A small-molecule ligand and the protein it binds are described below.
Small molecule (SMILES): COc1cc(-c2cncc(-c3ccc(C4CCN(C)CC4)cc3)c2C)cc(OC)c1OC

Sequence of chain 1.B:
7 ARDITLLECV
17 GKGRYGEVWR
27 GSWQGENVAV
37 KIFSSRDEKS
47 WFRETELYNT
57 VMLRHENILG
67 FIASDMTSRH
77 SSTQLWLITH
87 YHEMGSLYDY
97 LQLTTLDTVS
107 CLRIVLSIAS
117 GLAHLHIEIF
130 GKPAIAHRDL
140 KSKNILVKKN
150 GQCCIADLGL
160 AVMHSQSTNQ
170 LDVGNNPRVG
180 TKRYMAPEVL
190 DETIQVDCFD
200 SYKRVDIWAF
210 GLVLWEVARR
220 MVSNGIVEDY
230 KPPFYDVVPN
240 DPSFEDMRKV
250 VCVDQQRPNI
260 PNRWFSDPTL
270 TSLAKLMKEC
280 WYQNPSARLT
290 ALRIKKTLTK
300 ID

Binding-site contacts:
Ligand atom C14 contacts residue GLY91 of chain 1.B at 3.8 Å.
Ligand atom C04 contacts residue THR85 of chain 1.B at 3.9 Å.
Ligand atom C22 contacts residue ASP95 of chain 1.B at 3.5 Å.
Ligand atom C04 contacts residue VAL24 of chain 1.B at 3.9 Å (hydrophobic).
Ligand atom C01 contacts residue ALA35 of chain 1.B at 3.6 Å (hydrophobic).
Ligand atom C17 contacts residue ASP95 of chain 1.B at 3.8 Å.
Ligand atom C07 contacts residue HIS86 of chain 1.B at 3.9 Å.
Ligand atom C32 contacts residue LEU83 of chain 1.B at 3.8 Å (hydrophobic).
Ligand atom C29 contacts residue ALA155 of chain 1.B at 3.8 Å (hydrophobic).
Ligand atom C09 contacts residue TYR87 of chain 1.B at 3.8 Å (hydrophobic).
Ligand atom O28 contacts residue ALA155 of chain 1.B at 3.7 Å.
Ligand atom C29 contacts residue LYS142 of chain 1.B at 3.5 Å.
Ligand atom C13 contacts residue VAL16 of chain 1.B at 3.8 Å (hydrophobic).
Ligand atom C06 contacts residue LEU145 of chain 1.B at 3.8 Å (hydrophobic).
Ligand atom C12 contacts residue VAL16 of chain 1.B at 3.8 Å (hydrophobic).
Ligand atom C12 contacts residue HIS88 of chain 1.B at 3.9 Å.
Ligand atom O02 contacts residue THR85 of chain 1.B at 4.0 Å.
Ligand atom C07 contacts residue LEU145 of chain 1.B at 3.5 Å (hydrophobic).
Ligand atom N08 contacts residue HIS88 of chain 1.B at 3.0 Å (h-bond).
Ligand atom C26 contacts residue LEU145 of chain 1.B at 4.0 Å (hydrophobic).
Ligand atom C04 contacts residue ALA35 of chain 1.B at 3.8 Å (hydrophobic).
Ligand atom N08 contacts residue TYR87 of chain 1.B at 3.8 Å.
Ligand atom C21 contacts residue VAL16 of chain 1.B at 3.7 Å (hydrophobic).
Ligand atom C29 contacts residue ASN143 of chain 1.B at 3.5 Å.
Ligand atom O31 contacts residue LYS37 of chain 1.B at 3.6 Å.
Ligand atom C32 contacts residue ASP156 of chain 1.B at 3.8 Å.
Ligand atom O02 contacts residue LYS37 of chain 1.B at 3.6 Å.
Ligand atom C01 contacts residue THR85 of chain 1.B at 3.3 Å.
Ligand atom C01 contacts residue LYS37 of chain 1.B at 3.6 Å.
Ligand atom C07 contacts residue ALA35 of chain 1.B at 3.7 Å (hydrophobic).
Ligand atom C32 contacts residue GLU50 of chain 1.B at 3.5 Å.
Ligand atom C13 contacts residue TYR87 of chain 1.B at 3.6 Å (hydrophobic).
Ligand atom C09 contacts residue HIS88 of chain 1.B at 3.2 Å.
Ligand atom C16 contacts residue ASP95 of chain 1.B at 3.4 Å.
Ligand atom C01 contacts residue LEU83 of chain 1.B at 3.6 Å (hydrophobic).
Ligand atom C24 contacts residue LEU145 of chain 1.B at 3.9 Å (hydrophobic).
Ligand atom C11 contacts residue GLY91 of chain 1.B at 3.9 Å.
Ligand atom C23 contacts residue GLY91 of chain 1.B at 3.6 Å.
Ligand atom C22 contacts residue GLY91 of chain 1.B at 3.5 Å.
Ligand atom C12 contacts residue TYR87 of chain 1.B at 3.4 Å (hydrophobic).